Binding-site contacts:
Ligand atom O7 contacts residue ASN352 of chain 1.A at 4.4 Å.
Ligand atom C4 contacts residue GLN334 of chain 1.A at 3.9 Å.
Ligand atom C2 contacts residue ASN352 of chain 1.A at 2.9 Å.
Ligand atom N2 contacts residue ASN352 of chain 1.A at 3.4 Å (h-bond).
Ligand atom C5 contacts residue ASN352 of chain 1.A at 4.0 Å.
Ligand atom O6 contacts residue ASN341 of chain 1.A at 3.8 Å.
Ligand atom C5 contacts residue GLN334 of chain 1.A at 4.5 Å.
Ligand atom C7 contacts residue ASN352 of chain 1.A at 3.5 Å.
Ligand atom C6 contacts residue GLN334 of chain 1.A at 4.2 Å.
Ligand atom O5 contacts residue ASN341 of chain 1.A at 4.3 Å.
Ligand atom C8 contacts residue GLN343 of chain 1.A at 3.6 Å.
Ligand atom C1 contacts residue ASN352 of chain 1.A at 2.4 Å.
Ligand atom C3 contacts residue ASN352 of chain 1.A at 4.3 Å.
Ligand atom O5 contacts residue GLN343 of chain 1.A at 4.3 Å.
Ligand atom C6 contacts residue ASN341 of chain 1.A at 4.1 Å.
Ligand atom O5 contacts residue ASN352 of chain 1.A at 2.6 Å (h-bond).
Ligand atom C8 contacts residue ASN352 of chain 1.A at 3.3 Å.

The protein below binds the small molecule below.
Small molecule (SMILES): CC(=O)N[C@@H]1[C@@H](O)[C@H](O)[C@@H](CO)O[C@H]1O

Sequence of chain 1.A:
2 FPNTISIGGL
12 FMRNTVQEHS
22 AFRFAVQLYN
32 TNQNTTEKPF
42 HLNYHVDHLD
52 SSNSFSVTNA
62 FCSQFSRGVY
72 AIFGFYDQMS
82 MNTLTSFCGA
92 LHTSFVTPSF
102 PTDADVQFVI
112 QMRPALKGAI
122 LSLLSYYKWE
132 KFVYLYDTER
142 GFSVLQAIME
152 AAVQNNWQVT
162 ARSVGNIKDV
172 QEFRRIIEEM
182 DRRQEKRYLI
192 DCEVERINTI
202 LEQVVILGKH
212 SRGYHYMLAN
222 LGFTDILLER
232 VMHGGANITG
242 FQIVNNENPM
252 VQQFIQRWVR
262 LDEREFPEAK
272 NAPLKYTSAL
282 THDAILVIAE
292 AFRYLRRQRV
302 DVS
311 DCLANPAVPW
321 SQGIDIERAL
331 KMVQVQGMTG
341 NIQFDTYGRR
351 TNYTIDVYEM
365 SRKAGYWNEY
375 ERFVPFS